A small-molecule ligand and the protein it binds are described below.
Small molecule (SMILES): CC(=O)N[C@@H]1[C@@H](O)[C@H](O)[C@@H](CO)O[C@H]1O

Sequence of chain 1.D:
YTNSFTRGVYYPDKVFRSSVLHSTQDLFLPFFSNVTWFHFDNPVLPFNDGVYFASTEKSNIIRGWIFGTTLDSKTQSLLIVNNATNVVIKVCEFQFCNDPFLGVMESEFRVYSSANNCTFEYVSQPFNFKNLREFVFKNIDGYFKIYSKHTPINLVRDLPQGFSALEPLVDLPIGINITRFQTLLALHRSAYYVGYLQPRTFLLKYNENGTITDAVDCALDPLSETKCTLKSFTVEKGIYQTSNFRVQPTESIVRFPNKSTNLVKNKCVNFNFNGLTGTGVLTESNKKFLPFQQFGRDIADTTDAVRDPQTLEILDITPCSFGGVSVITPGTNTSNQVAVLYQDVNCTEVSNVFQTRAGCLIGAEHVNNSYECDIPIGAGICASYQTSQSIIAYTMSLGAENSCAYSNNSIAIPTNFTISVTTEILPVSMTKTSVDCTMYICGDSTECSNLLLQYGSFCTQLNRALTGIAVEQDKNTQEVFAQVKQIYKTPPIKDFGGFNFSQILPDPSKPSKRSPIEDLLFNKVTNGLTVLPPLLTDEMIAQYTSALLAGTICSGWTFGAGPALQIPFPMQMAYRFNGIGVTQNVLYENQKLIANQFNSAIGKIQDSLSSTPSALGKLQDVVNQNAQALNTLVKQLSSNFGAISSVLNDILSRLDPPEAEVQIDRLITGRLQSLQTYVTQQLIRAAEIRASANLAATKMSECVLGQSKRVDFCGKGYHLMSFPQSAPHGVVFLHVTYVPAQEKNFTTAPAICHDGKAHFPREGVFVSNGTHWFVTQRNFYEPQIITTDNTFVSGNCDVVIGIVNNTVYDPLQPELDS

Binding-site contacts:
Ligand atom O7 contacts residue ASN801 of chain 1.D at 3.3 Å (h-bond).
Ligand atom N2 contacts residue ASN801 of chain 1.D at 2.9 Å (h-bond).
Ligand atom C1 contacts residue ASN801 of chain 1.D at 1.4 Å.
Ligand atom C3 contacts residue ASN801 of chain 1.D at 3.8 Å.
Ligand atom C2 contacts residue ASN801 of chain 1.D at 2.5 Å.
Ligand atom C4 contacts residue ASN801 of chain 1.D at 4.2 Å.
Ligand atom O5 contacts residue SER803 of chain 1.D at 3.5 Å (h-bond).
Ligand atom O5 contacts residue ASN801 of chain 1.D at 2.3 Å (h-bond).
Ligand atom O6 contacts residue GLN804 of chain 1.D at 3.5 Å (h-bond).
Ligand atom C5 contacts residue ASN801 of chain 1.D at 3.6 Å.
Ligand atom C8 contacts residue ASN801 of chain 1.D at 4.5 Å.
Ligand atom C6 contacts residue GLN804 of chain 1.D at 4.3 Å.
Ligand atom O6 contacts residue SER803 of chain 1.D at 4.1 Å.
Ligand atom C5 contacts residue SER803 of chain 1.D at 3.6 Å.
Ligand atom C1 contacts residue SER803 of chain 1.D at 3.4 Å.
Ligand atom C8 contacts residue ASP796 of chain 1.D at 3.9 Å.
Ligand atom C6 contacts residue SER803 of chain 1.D at 4.4 Å.
Ligand atom C7 contacts residue ASN801 of chain 1.D at 3.3 Å.